Binding-site contacts:
Ligand atom C10 contacts residue GLY63 of chain 1.B at 3.7 Å.
Ligand atom C2 contacts residue ARG246 of chain 1.B at 3.2 Å.
Ligand atom C11 contacts residue GLU252 of chain 1.B at 3.6 Å.
Ligand atom C7 contacts residue GLU252 of chain 1.B at 3.6 Å.
Ligand atom O contacts residue SER62 of chain 1.B at 3.6 Å.
Ligand atom C8 contacts residue GLY63 of chain 1.B at 3.8 Å.
Ligand atom C7 contacts residue SER62 of chain 1.B at 4.3 Å.
Ligand atom N contacts residue HIS38 of chain 1.B at 4.1 Å.
Ligand atom C5 contacts residue ARG246 of chain 1.B at 4.2 Å.
Ligand atom C1 contacts residue ARG246 of chain 1.B at 3.4 Å.
Ligand atom C6 contacts residue ARG246 of chain 1.B at 3.9 Å.
Ligand atom C8 contacts residue HIS38 of chain 1.B at 3.3 Å.
Ligand atom C contacts residue GLU252 of chain 1.B at 3.8 Å.
Ligand atom C2 contacts residue SER62 of chain 1.B at 3.7 Å.
Ligand atom N1 contacts residue ARG246 of chain 1.B at 3.9 Å.
Ligand atom N contacts residue GLU252 of chain 1.B at 3.1 Å (salt-bridge).
Ligand atom C8 contacts residue SER62 of chain 1.B at 3.9 Å.
Ligand atom C5 contacts residue HIS38 of chain 1.B at 3.8 Å.
Ligand atom N2 contacts residue LYS66 of chain 1.B at 3.5 Å.
Ligand atom C4 contacts residue HIS38 of chain 1.B at 3.8 Å.
Ligand atom C9 contacts residue HIS38 of chain 1.B at 3.2 Å.
Ligand atom C2 contacts residue HIS38 of chain 1.B at 3.6 Å.
Ligand atom N1 contacts residue SER62 of chain 1.B at 4.2 Å.
Ligand atom C3 contacts residue ARG246 of chain 1.B at 3.8 Å.
Ligand atom C3 contacts residue HIS38 of chain 1.B at 3.7 Å.
Ligand atom C9 contacts residue SER62 of chain 1.B at 4.3 Å.
Ligand atom N1 contacts residue GLU252 of chain 1.B at 2.9 Å (salt-bridge).
Ligand atom C contacts residue HIS38 of chain 1.B at 3.6 Å.
Ligand atom C contacts residue SER62 of chain 1.B at 3.9 Å.
Ligand atom N2 contacts residue HIS65 of chain 1.B at 4.3 Å.
Ligand atom C4 contacts residue LEU29 of chain 1.B at 3.9 Å (hydrophobic).
Ligand atom C6 contacts residue HIS38 of chain 1.B at 3.7 Å.
Ligand atom C9 contacts residue GLY63 of chain 1.B at 3.4 Å.
Ligand atom C10 contacts residue LYS66 of chain 1.B at 3.8 Å.
Ligand atom O contacts residue HIS38 of chain 1.B at 2.6 Å (h-bond).
Ligand atom C1 contacts residue HIS38 of chain 1.B at 3.6 Å.
Ligand atom C1 contacts residue GLU252 of chain 1.B at 4.0 Å.
Ligand atom C3 contacts residue LEU29 of chain 1.B at 3.9 Å (hydrophobic).
Ligand atom N contacts residue ARG246 of chain 1.B at 3.2 Å (salt-bridge).
Ligand atom C contacts residue ARG246 of chain 1.B at 3.8 Å.

The small molecule below binds the protein below.
Small molecule (SMILES): O=C(Nc1ccccc1)Nc1cccnc1

Sequence of chain 1.B:
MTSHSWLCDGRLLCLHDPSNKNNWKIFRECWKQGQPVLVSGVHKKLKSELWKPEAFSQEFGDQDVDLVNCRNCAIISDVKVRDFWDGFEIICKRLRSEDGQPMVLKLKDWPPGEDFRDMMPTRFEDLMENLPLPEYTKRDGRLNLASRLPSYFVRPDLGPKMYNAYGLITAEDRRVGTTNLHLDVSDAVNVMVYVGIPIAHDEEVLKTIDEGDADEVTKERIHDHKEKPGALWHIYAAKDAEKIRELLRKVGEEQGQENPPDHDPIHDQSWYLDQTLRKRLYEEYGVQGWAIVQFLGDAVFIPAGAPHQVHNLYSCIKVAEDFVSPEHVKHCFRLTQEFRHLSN